Binding-site contacts:
Ligand atom C7 contacts residue PRO105 of chain 1.B at 3.5 Å (hydrophobic).
Ligand atom N2 contacts residue JAC1 of chain 2.I at 1.8 Å.
Ligand atom C1 contacts residue JAC1 of chain 2.I at 3.2 Å.
Ligand atom C16 contacts residue SER217 of chain 1.B at 3.5 Å.
Ligand atom C3 contacts residue JAC1 of chain 2.I at 0.9 Å.
Ligand atom C11 contacts residue JAC1 of chain 2.I at 1.3 Å.
Ligand atom O2 contacts residue JAC1 of chain 2.I at 1.6 Å.
Ligand atom O2 contacts residue SER217 of chain 1.B at 3.0 Å (h-bond).
Ligand atom C8 contacts residue JAC1 of chain 2.I at 1.3 Å.
Ligand atom F1 contacts residue GLY219 of chain 2.B at 3.0 Å.
Ligand atom C15 contacts residue JAC1 of chain 2.I at 0.6 Å.
Ligand atom N1 contacts residue JAC1 of chain 2.I at 2.5 Å.
Ligand atom C17 contacts residue SER108 of chain 2.B at 3.5 Å.
Ligand atom C6 contacts residue SER217 of chain 2.B at 3.5 Å.
Ligand atom C9 contacts residue JAC1 of chain 2.I at 0.7 Å.
Ligand atom C2 contacts residue JAC1 of chain 2.I at 1.9 Å.
Ligand atom C7 contacts residue JAC1 of chain 2.I at 0.6 Å.
Ligand atom N3 contacts residue JAC1 of chain 2.I at 0.9 Å.
Ligand atom C5 contacts residue JAC1 of chain 2.I at 0.6 Å.
Ligand atom C6 contacts residue SER242 of chain 1.B at 3.5 Å.
Ligand atom N2 contacts residue PRO105 of chain 1.B at 3.5 Å.
Ligand atom C4 contacts residue JAC1 of chain 2.I at 0.9 Å.
Ligand atom C13 contacts residue JAC1 of chain 2.I at 0.6 Å.
Ligand atom F3 contacts residue LEU239 of chain 1.B at 3.5 Å.
Ligand atom C12 contacts residue JAC1 of chain 2.I at 1.8 Å.
Ligand atom F3 contacts residue JAC1 of chain 2.I at 3.2 Å.
Ligand atom N3 contacts residue SER217 of chain 1.B at 3.5 Å (h-bond).
Ligand atom C12 contacts residue SER217 of chain 1.B at 3.1 Å.
Ligand atom O1 contacts residue JAC1 of chain 2.I at 0.6 Å.
Ligand atom C14 contacts residue PRO105 of chain 2.B at 3.3 Å (hydrophobic).
Ligand atom C14 contacts residue JAC1 of chain 2.I at 0.3 Å.
Ligand atom C17 contacts residue JAC1 of chain 2.I at 0.8 Å.
Ligand atom C10 contacts residue LYS218 of chain 1.B at 3.3 Å.
Ligand atom O1 contacts residue PRO105 of chain 1.B at 3.2 Å (h-bond).
Ligand atom F2 contacts residue LYS104 of chain 1.B at 3.5 Å.
Ligand atom C18 contacts residue JAC1 of chain 2.I at 0.7 Å.
Ligand atom C6 contacts residue JAC1 of chain 2.I at 0.3 Å.
Ligand atom C6 contacts residue PRO105 of chain 1.B at 3.4 Å (hydrophobic).
Ligand atom C16 contacts residue JAC1 of chain 2.I at 0.6 Å.
Ligand atom C10 contacts residue JAC1 of chain 2.I at 0.9 Å.

This small molecule binds to this protein.
Small molecule (SMILES): O=C1CCCN1Cc1ccc(-n2nc(C(F)(F)F)c3c2CCOC3)cc1

Sequence of chain 2.B:
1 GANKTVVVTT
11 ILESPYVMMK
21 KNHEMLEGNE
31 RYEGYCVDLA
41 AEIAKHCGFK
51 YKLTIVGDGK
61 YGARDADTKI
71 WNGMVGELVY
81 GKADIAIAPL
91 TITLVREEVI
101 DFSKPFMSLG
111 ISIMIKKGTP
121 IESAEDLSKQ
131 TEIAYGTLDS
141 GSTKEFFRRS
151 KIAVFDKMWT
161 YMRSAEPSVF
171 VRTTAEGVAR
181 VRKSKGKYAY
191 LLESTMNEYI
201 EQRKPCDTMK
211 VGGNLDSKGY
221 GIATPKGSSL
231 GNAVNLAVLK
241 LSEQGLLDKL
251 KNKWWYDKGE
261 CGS

Sequence of chain 1.B:
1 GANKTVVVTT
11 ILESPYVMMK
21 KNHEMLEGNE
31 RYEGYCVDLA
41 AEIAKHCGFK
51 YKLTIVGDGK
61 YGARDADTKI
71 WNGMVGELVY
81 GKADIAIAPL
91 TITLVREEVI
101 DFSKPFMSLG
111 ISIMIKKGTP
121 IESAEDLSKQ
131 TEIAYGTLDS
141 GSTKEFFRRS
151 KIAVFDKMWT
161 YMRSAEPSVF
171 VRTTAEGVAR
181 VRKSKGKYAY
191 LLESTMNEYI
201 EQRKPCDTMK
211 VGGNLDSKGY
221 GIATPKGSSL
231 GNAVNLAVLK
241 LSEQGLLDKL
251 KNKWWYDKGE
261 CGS